Sequence of chain 1.A:
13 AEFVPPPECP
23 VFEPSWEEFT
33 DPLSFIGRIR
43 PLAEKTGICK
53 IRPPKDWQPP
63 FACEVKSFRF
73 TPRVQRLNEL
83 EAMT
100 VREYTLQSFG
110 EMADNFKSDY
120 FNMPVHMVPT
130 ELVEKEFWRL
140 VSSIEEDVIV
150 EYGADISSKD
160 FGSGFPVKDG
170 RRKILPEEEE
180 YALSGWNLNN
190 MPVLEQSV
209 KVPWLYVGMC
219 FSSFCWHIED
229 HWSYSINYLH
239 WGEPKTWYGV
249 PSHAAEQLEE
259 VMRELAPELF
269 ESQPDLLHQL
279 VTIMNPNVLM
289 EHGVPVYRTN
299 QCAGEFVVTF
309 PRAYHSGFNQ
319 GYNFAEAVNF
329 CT

Binding-site contacts:
Ligand atom N10 contacts residue TYR214 of chain 1.A at 3.8 Å.
Ligand atom C16 contacts residue CYS223 of chain 1.A at 3.6 Å (hydrophobic).
Ligand atom N10 contacts residue ASP154 of chain 1.A at 3.8 Å.
Ligand atom O01 contacts residue ALA323 of chain 1.A at 3.8 Å.
Ligand atom N29 contacts residue HIS225 of chain 1.A at 3.2 Å (h-bond).
Ligand atom O18 contacts residue CYS223 of chain 1.A at 3.0 Å (h-bond).
Ligand atom N28 contacts residue MN1 of chain 1.C at 2.4 Å.
Ligand atom C05 contacts residue PHE222 of chain 1.A at 3.5 Å (hydrophobic).
Ligand atom C22 contacts residue MN1 of chain 1.C at 3.0 Å.
Ligand atom C26 contacts residue ASP228 of chain 1.A at 3.4 Å.
Ligand atom O01 contacts residue ASN235 of chain 1.A at 3.3 Å (h-bond).
Ligand atom C23 contacts residue MN1 of chain 1.C at 3.1 Å.
Ligand atom C02 contacts residue TYR151 of chain 1.A at 3.4 Å (hydrophobic).
Ligand atom C20 contacts residue ASP154 of chain 1.A at 3.3 Å.
Ligand atom O17 contacts residue HIS225 of chain 1.A at 3.7 Å.
Ligand atom N28 contacts residue HIS225 of chain 1.A at 3.5 Å (h-bond).
Ligand atom O18 contacts residue PHE222 of chain 1.A at 3.3 Å.
Ligand atom C16 contacts residue GLN277 of chain 1.A at 3.4 Å.
Ligand atom O01 contacts residue LYS243 of chain 1.A at 2.8 Å (salt-bridge).
Ligand atom C08 contacts residue TYR214 of chain 1.A at 3.7 Å (hydrophobic).
Ligand atom N29 contacts residue MN1 of chain 1.C at 2.2 Å.
Ligand atom O01 contacts residue TYR151 of chain 1.A at 3.7 Å.
Ligand atom C04 contacts residue TYR214 of chain 1.A at 3.9 Å (hydrophobic).
Ligand atom C02 contacts residue TYR214 of chain 1.A at 3.7 Å (hydrophobic).
Ligand atom C27 contacts residue MN1 of chain 1.C at 3.4 Å.
Ligand atom C09 contacts residue TYR214 of chain 1.A at 3.9 Å (hydrophobic).
Ligand atom C02 contacts residue LYS243 of chain 1.A at 3.5 Å.
Ligand atom C27 contacts residue GLU227 of chain 1.A at 3.7 Å.
Ligand atom C11 contacts residue ALA153 of chain 1.A at 3.5 Å (hydrophobic).
Ligand atom N28 contacts residue GLU227 of chain 1.A at 3.5 Å (salt-bridge).
Ligand atom C12 contacts residue SER221 of chain 1.A at 3.5 Å.
Ligand atom C12 contacts residue PHE222 of chain 1.A at 3.6 Å (hydrophobic).
Ligand atom C22 contacts residue HIS225 of chain 1.A at 3.8 Å.
Ligand atom O03 contacts residue TYR151 of chain 1.A at 2.3 Å (h-bond).
Ligand atom N06 contacts residue MN1 of chain 1.C at 3.4 Å.
Ligand atom C20 contacts residue ARG75 of chain 1.A at 3.5 Å.
Ligand atom C23 contacts residue HIS225 of chain 1.A at 3.9 Å.
Ligand atom C07 contacts residue MN1 of chain 1.C at 3.2 Å.
Ligand atom O03 contacts residue LYS243 of chain 1.A at 3.4 Å (salt-bridge).
Ligand atom O03 contacts residue PHE222 of chain 1.A at 3.7 Å.

The small molecule below binds the protein below.
Small molecule (SMILES): O=C(O)CCNc1cc(N2CCCN(C(=O)CO)CC2)nc(-c2ccccn2)n1